A small-molecule ligand and the protein it binds are described below.
Small molecule (SMILES): CC(=O)N[C@@H]1[C@@H](O)[C@H](O)[C@@H](CO)O[C@H]1O

Binding-site contacts:
Ligand atom C1 contacts residue ASN654 of chain 1.B at 1.4 Å.
Ligand atom O7 contacts residue ASN654 of chain 1.B at 2.9 Å (h-bond).
Ligand atom C7 contacts residue ASN654 of chain 1.B at 3.1 Å.
Ligand atom C8 contacts residue ASN654 of chain 1.B at 4.3 Å.
Ligand atom C4 contacts residue ASN654 of chain 1.B at 4.2 Å.
Ligand atom N2 contacts residue ASN654 of chain 1.B at 2.9 Å (h-bond).
Ligand atom C2 contacts residue ASN654 of chain 1.B at 2.4 Å.
Ligand atom C3 contacts residue ASN654 of chain 1.B at 3.8 Å.
Ligand atom C5 contacts residue ASN654 of chain 1.B at 3.7 Å.
Ligand atom O5 contacts residue ASN654 of chain 1.B at 2.4 Å (h-bond).

Sequence of chain 1.B:
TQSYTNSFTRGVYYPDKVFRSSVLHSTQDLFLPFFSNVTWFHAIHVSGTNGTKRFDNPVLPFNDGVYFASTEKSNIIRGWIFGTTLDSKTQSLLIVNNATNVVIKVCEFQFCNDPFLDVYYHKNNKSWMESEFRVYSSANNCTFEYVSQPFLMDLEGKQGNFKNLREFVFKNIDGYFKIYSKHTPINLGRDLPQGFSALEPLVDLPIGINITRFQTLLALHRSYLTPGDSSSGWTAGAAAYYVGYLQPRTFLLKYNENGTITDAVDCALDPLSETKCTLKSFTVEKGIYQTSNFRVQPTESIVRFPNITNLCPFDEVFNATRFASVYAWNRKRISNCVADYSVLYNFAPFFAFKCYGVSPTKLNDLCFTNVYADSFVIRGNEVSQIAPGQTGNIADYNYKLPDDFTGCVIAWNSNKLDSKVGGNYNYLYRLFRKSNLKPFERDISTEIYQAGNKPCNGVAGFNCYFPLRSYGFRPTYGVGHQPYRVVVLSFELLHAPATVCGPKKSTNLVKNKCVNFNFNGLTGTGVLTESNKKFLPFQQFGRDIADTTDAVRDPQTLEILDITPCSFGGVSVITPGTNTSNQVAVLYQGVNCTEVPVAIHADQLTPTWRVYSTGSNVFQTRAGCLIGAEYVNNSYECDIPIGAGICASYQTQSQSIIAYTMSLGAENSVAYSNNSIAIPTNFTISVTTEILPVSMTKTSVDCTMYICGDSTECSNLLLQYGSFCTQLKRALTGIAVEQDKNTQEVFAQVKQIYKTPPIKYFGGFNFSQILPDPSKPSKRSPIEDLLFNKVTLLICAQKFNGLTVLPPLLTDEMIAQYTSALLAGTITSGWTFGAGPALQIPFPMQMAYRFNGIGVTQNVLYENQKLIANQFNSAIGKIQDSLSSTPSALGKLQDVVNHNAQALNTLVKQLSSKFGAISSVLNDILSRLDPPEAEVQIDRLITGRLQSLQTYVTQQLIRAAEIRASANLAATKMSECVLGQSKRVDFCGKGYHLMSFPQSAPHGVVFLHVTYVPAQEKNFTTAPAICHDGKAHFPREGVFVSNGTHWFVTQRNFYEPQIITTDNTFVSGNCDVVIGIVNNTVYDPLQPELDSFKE